Binding-site contacts:
Ligand atom O5 contacts residue LEU96 of chain 7.H at 4.5 Å.
Ligand atom C1 contacts residue MET151 of chain 7.C at 3.6 Å (hydrophobic).
Ligand atom N2 contacts residue ASN154 of chain 7.C at 3.9 Å.
Ligand atom C1 contacts residue SER95 of chain 7.H at 3.6 Å.
Ligand atom C3 contacts residue SER95 of chain 7.H at 3.2 Å.
Ligand atom O7 contacts residue HIS148 of chain 7.C at 4.0 Å.
Ligand atom C1 contacts residue LEU96 of chain 7.H at 3.9 Å (hydrophobic).
Ligand atom N2 contacts residue SER95 of chain 7.H at 2.6 Å (h-bond).
Ligand atom C2 contacts residue LEU96 of chain 7.H at 3.6 Å (hydrophobic).
Ligand atom C2 contacts residue MET151 of chain 7.C at 4.1 Å (hydrophobic).
Ligand atom C2 contacts residue ASN154 of chain 7.C at 4.0 Å.
Ligand atom O3 contacts residue LEU96 of chain 7.H at 4.1 Å.
Ligand atom O4 contacts residue LEU96 of chain 7.H at 3.2 Å.
Ligand atom O7 contacts residue MET151 of chain 7.C at 3.3 Å.
Ligand atom C4 contacts residue LEU96 of chain 7.H at 4.3 Å (hydrophobic).
Ligand atom C7 contacts residue SER95 of chain 7.H at 3.5 Å.
Ligand atom C3 contacts residue LEU96 of chain 7.H at 4.2 Å (hydrophobic).
Ligand atom C2 contacts residue SER95 of chain 7.H at 3.4 Å.
Ligand atom O5 contacts residue MET151 of chain 7.C at 3.8 Å.
Ligand atom O7 contacts residue ASN154 of chain 7.C at 2.9 Å (h-bond).
Ligand atom C7 contacts residue MET151 of chain 7.C at 4.3 Å (hydrophobic).
Ligand atom C7 contacts residue GLY150 of chain 7.C at 3.7 Å.
Ligand atom C8 contacts residue GLY150 of chain 7.C at 3.8 Å.
Ligand atom C8 contacts residue SER95 of chain 7.H at 3.5 Å.
Ligand atom C7 contacts residue ASN154 of chain 7.C at 3.4 Å.
Ligand atom C8 contacts residue ASP94 of chain 7.H at 3.5 Å.
Ligand atom N2 contacts residue LEU96 of chain 7.H at 3.6 Å.
Ligand atom C1 contacts residue ASN154 of chain 7.C at 3.1 Å.
Ligand atom O3 contacts residue SER95 of chain 7.H at 3.2 Å (h-bond).
Ligand atom O7 contacts residue GLY150 of chain 7.C at 2.8 Å (h-bond).
Ligand atom C8 contacts residue ASN154 of chain 7.C at 4.2 Å.
Ligand atom O5 contacts residue ASN154 of chain 7.C at 4.0 Å.

Sequence of chain 7.C:
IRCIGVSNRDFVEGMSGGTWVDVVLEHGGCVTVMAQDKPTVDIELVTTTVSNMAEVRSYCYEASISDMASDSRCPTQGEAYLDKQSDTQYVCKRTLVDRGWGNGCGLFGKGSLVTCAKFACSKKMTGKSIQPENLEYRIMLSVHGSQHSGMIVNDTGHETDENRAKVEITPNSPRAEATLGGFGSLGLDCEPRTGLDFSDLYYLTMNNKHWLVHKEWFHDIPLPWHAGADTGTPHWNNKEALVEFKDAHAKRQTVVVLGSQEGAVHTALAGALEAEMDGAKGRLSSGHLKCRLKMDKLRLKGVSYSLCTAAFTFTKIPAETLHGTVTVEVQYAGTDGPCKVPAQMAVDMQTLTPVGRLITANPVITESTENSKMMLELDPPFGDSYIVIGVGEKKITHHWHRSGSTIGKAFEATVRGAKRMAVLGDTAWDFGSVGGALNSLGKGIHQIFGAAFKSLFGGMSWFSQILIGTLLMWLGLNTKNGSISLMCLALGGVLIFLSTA

Sequence of chain 7.H:
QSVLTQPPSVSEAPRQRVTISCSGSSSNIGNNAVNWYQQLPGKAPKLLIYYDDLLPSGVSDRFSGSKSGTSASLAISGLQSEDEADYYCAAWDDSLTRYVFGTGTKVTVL

The small molecule below binds the protein below.
Small molecule (SMILES): CC(=O)N[C@H]1[C@H](O[C@H]2[C@H](O)[C@@H](NC(C)=O)CO[C@@H]2CO)O[C@H](CO)[C@@H](O)[C@@H]1O